Binding-site contacts:
Ligand atom C1 contacts residue ASN167 of chain 1.E at 1.4 Å.
Ligand atom O5 contacts residue ASN167 of chain 1.E at 2.4 Å (h-bond).
Ligand atom C3 contacts residue ASN167 of chain 1.E at 3.8 Å.
Ligand atom C6 contacts residue ARG162 of chain 1.E at 4.2 Å.
Ligand atom C8 contacts residue ARG278 of chain 1.A at 3.6 Å.
Ligand atom C2 contacts residue ASN167 of chain 1.E at 2.5 Å.
Ligand atom O7 contacts residue ARG278 of chain 1.A at 2.6 Å (salt-bridge).
Ligand atom C5 contacts residue ARG162 of chain 1.E at 4.2 Å.
Ligand atom N2 contacts residue ASN167 of chain 1.E at 2.9 Å (h-bond).
Ligand atom C1 contacts residue ARG162 of chain 1.E at 4.0 Å.
Ligand atom C5 contacts residue ASN167 of chain 1.E at 3.6 Å.
Ligand atom O6 contacts residue ARG162 of chain 1.E at 4.0 Å.
Ligand atom C8 contacts residue THR168 of chain 1.E at 4.3 Å.
Ligand atom C8 contacts residue ASN167 of chain 1.E at 3.6 Å.
Ligand atom O7 contacts residue ASN167 of chain 1.E at 3.2 Å (h-bond).
Ligand atom C7 contacts residue ASN167 of chain 1.E at 3.2 Å.
Ligand atom C4 contacts residue ASN167 of chain 1.E at 4.2 Å.
Ligand atom O5 contacts residue ARG162 of chain 1.E at 3.3 Å (salt-bridge).
Ligand atom C7 contacts residue ARG278 of chain 1.A at 3.4 Å.
Ligand atom N2 contacts residue THR168 of chain 1.E at 4.1 Å.

Sequence of chain 1.A:
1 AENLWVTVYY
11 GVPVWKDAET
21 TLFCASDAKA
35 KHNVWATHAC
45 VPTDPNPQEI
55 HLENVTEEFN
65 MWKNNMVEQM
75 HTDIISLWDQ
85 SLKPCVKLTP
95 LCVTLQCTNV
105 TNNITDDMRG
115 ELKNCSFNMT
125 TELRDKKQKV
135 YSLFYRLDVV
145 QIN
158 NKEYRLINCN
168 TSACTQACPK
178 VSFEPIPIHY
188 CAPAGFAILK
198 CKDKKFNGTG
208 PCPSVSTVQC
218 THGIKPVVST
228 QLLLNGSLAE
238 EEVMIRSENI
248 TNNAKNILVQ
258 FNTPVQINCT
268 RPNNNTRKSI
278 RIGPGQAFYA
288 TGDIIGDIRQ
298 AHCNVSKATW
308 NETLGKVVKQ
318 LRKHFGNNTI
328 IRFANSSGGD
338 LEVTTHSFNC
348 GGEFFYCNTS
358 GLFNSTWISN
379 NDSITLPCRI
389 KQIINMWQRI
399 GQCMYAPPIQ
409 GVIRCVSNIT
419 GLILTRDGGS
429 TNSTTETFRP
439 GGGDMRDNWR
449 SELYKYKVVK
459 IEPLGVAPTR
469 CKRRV

Sequence of chain 1.E:
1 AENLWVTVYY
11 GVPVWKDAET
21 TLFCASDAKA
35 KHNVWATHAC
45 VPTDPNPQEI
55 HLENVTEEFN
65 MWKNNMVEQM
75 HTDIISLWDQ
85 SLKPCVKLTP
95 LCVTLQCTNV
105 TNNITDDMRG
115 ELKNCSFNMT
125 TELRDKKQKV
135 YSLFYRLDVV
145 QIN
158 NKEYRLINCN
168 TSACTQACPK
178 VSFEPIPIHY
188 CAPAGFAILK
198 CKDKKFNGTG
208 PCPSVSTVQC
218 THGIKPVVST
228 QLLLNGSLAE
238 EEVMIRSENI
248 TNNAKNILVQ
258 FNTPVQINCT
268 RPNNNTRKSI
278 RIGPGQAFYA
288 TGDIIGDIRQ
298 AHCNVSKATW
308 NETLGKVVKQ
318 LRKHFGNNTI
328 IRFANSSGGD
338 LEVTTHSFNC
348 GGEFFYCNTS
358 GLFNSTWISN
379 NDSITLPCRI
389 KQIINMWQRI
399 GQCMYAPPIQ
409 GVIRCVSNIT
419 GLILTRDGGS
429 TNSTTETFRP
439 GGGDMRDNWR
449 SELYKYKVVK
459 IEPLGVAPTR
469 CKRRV

A protein and the small-molecule ligand that binds it are described below.
Small molecule (SMILES): CC(=O)N[C@H]1[C@H](O[C@H]2[C@H](O)[C@@H](NC(C)=O)CO[C@@H]2CO)O[C@H](CO)[C@@H](O)[C@@H]1O